Sequence of chain 57.E:
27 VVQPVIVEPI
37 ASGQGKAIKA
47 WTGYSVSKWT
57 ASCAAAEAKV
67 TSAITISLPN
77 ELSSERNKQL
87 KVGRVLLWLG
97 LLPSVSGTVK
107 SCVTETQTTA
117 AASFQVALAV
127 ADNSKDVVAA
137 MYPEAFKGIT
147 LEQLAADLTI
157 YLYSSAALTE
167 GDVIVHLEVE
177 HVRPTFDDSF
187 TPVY

Sequence of chain 57.D:
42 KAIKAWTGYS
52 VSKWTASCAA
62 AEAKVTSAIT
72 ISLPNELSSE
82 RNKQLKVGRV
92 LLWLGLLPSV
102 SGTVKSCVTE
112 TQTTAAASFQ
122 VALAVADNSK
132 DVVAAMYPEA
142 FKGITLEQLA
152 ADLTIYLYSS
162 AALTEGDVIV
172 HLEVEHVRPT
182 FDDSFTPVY

Binding-site contacts:
Ligand atom C4 contacts residue TRP47 of chain 57.D at 3.9 Å (hydrophobic).
Ligand atom N6 contacts residue TRP47 of chain 57.D at 3.8 Å.
Ligand atom N7 contacts residue TRP47 of chain 57.D at 3.7 Å.
Ligand atom O4' contacts residue LYS143 of chain 57.D at 4.1 Å.
Ligand atom C2 contacts residue TRP47 of chain 57.D at 4.2 Å (hydrophobic).
Ligand atom N6 contacts residue THR48 of chain 57.D at 3.3 Å (h-bond).
Ligand atom O4' contacts residue TRP47 of chain 57.D at 4.1 Å.
Ligand atom N6 contacts residue TYR50 of chain 57.D at 4.2 Å.
Ligand atom C5' contacts residue VAL178 of chain 57.E at 4.5 Å (hydrophobic).
Ligand atom N3 contacts residue TRP47 of chain 57.D at 4.1 Å.
Ligand atom C5 contacts residue TRP47 of chain 57.D at 3.8 Å (hydrophobic).
Ligand atom N9 contacts residue TRP47 of chain 57.D at 3.9 Å.
Ligand atom C8 contacts residue TRP47 of chain 57.D at 3.8 Å (hydrophobic).
Ligand atom OP2 contacts residue VAL178 of chain 57.E at 4.5 Å.
Ligand atom N1 contacts residue TRP47 of chain 57.D at 4.3 Å.
Ligand atom C6 contacts residue TRP47 of chain 57.D at 3.9 Å (hydrophobic).
Ligand atom C1' contacts residue TRP47 of chain 57.D at 4.3 Å (hydrophobic).
Ligand atom C6 contacts residue THR48 of chain 57.D at 4.2 Å.
Ligand atom OP2 contacts residue GLY49 of chain 57.E at 4.2 Å.
Ligand atom N1 contacts residue THR48 of chain 57.D at 4.0 Å.

A protein and the small-molecule ligand that binds it are described below.
Small molecule (SMILES): Nc1ncnc2c1ncn2[C@@H]1O[C@H](COO[C@@H]2C[C@@H](CO[P](=O)(O)O[C@H]3[C@@H](O)[C@H](n4cnc5c(N)ncnc54)O[C@@H]3COP(=O)=O)O[C@H]2n2ccc(=O)[nH]c2=O)[C@@H](OOP(O)OC[C@H]2O[C@@H](n3ccc(=O)[nH]c3=O)[C@H](O)[C@@H]2O)[C@H]1O.Op1oo1